Binding-site contacts:
Ligand atom C2 contacts residue LEU170 of chain 1.A at 3.7 Å (hydrophobic).
Ligand atom C4 contacts residue SER118 of chain 1.A at 3.5 Å.
Ligand atom C8 contacts residue VAL182 of chain 1.A at 3.7 Å (hydrophobic).
Ligand atom C14 contacts residue LYS64 of chain 1.A at 3.6 Å.
Ligand atom C3 contacts residue LEU170 of chain 1.A at 3.9 Å (hydrophobic).
Ligand atom C contacts residue ILE41 of chain 1.A at 4.0 Å (hydrophobic).
Ligand atom C8 contacts residue PHE114 of chain 1.A at 3.9 Å (hydrophobic).
Ligand atom C5 contacts residue MET116 of chain 1.A at 3.9 Å (hydrophobic).
Ligand atom N3 contacts residue VAL182 of chain 1.A at 3.5 Å.
Ligand atom C3 contacts residue MET116 of chain 1.A at 3.8 Å (hydrophobic).
Ligand atom C6 contacts residue LEU117 of chain 1.A at 3.4 Å (hydrophobic).
Ligand atom N2 contacts residue ASP183 of chain 1.A at 3.3 Å.
Ligand atom C8 contacts residue VAL98 of chain 1.A at 4.0 Å (hydrophobic).
Ligand atom C11 contacts residue VAL182 of chain 1.A at 3.9 Å (hydrophobic).
Ligand atom C7 contacts residue GLU115 of chain 1.A at 3.5 Å.
Ligand atom N contacts residue LEU170 of chain 1.A at 3.9 Å.
Ligand atom C5 contacts residue PG41 of chain 1.H at 3.9 Å.
Ligand atom O contacts residue ILE41 of chain 1.A at 3.8 Å.
Ligand atom C2 contacts residue ALA62 of chain 1.A at 3.8 Å (hydrophobic).
Ligand atom C15 contacts residue PHE46 of chain 1.A at 3.4 Å (hydrophobic).
Ligand atom C3 contacts residue SER118 of chain 1.A at 3.8 Å.
Ligand atom C14 contacts residue ASP183 of chain 1.A at 3.1 Å.
Ligand atom C6 contacts residue TYR119 of chain 1.A at 4.0 Å (hydrophobic).
Ligand atom N contacts residue GLU115 of chain 1.A at 3.9 Å.
Ligand atom C5 contacts residue ILE41 of chain 1.A at 3.7 Å (hydrophobic).
Ligand atom C15 contacts residue ASP183 of chain 1.A at 3.8 Å.
Ligand atom C3 contacts residue LEU117 of chain 1.A at 3.2 Å (hydrophobic).
Ligand atom C13 contacts residue ASP183 of chain 1.A at 3.7 Å.
Ligand atom C13 contacts residue LYS64 of chain 1.A at 3.6 Å.
Ligand atom C1 contacts residue LEU170 of chain 1.A at 3.4 Å (hydrophobic).
Ligand atom C contacts residue LEU170 of chain 1.A at 3.5 Å (hydrophobic).
Ligand atom N1 contacts residue LEU170 of chain 1.A at 3.6 Å.
Ligand atom N1 contacts residue SER118 of chain 1.A at 3.9 Å.
Ligand atom C9 contacts residue VAL182 of chain 1.A at 3.8 Å (hydrophobic).
Ligand atom N2 contacts residue LYS64 of chain 1.A at 2.8 Å (salt-bridge).
Ligand atom C7 contacts residue ALA62 of chain 1.A at 3.9 Å (hydrophobic).
Ligand atom C14 contacts residue PHE46 of chain 1.A at 3.2 Å (hydrophobic).
Ligand atom C6 contacts residue SER118 of chain 1.A at 3.2 Å.
Ligand atom C10 contacts residue LEU170 of chain 1.A at 4.0 Å (hydrophobic).
Ligand atom N contacts residue LEU117 of chain 1.A at 3.0 Å (h-bond).

This protein binds this small molecule.
Small molecule (SMILES): O=c1c2c(ccc3nc(-c4cccnc4)sc32)ncn1C1CC1

Sequence of chain 1.A:
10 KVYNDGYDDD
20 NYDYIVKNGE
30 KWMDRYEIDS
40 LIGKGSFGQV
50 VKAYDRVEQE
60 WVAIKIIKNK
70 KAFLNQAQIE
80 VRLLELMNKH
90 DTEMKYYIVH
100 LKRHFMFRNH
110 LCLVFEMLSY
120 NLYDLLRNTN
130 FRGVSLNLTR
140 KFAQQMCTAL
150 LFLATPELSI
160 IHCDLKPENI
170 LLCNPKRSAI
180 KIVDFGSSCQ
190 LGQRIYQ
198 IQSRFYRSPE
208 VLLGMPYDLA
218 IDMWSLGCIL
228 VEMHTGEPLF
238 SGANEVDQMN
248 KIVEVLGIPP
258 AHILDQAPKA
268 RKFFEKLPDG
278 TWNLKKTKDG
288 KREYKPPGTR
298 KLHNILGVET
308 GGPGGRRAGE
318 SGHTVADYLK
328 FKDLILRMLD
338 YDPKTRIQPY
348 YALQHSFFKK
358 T